A protein and the small-molecule ligand that binds it are described below.
Small molecule (SMILES): C[C@H]1O[C@H](O[P](=O)(O)O[P](=O)(O)OC[C@H]2O[C@@H](n3cnc4c(=O)[nH]c(N)nc43)[C@H](O)[C@@H]2O)[C@@H](O)[C@@H](O)[C@@H]1O

Binding-site contacts:
Ligand atom O2A contacts residue ARG314 of chain 1.A at 3.0 Å (salt-bridge).
Ligand atom O4' contacts residue SER162 of chain 1.A at 2.4 Å (h-bond).
Ligand atom O4' contacts residue TYR185 of chain 1.A at 2.5 Å (h-bond).
Ligand atom C2D contacts residue ARG314 of chain 1.A at 3.5 Å.
Ligand atom O1B contacts residue ARG314 of chain 1.A at 3.0 Å (salt-bridge).
Ligand atom O2D contacts residue ARG314 of chain 1.A at 3.1 Å.
Ligand atom C3D contacts residue ARG253 of chain 1.A at 3.5 Å.
Ligand atom C3' contacts residue TYR185 of chain 1.A at 3.5 Å (hydrophobic).
Ligand atom N2 contacts residue ARG314 of chain 1.A at 3.1 Å (salt-bridge).
Ligand atom O3' contacts residue NDP1 of chain 1.E at 3.4 Å (h-bond).
Ligand atom O3D contacts residue ARG253 of chain 1.A at 3.0 Å (salt-bridge).
Ligand atom O1A contacts residue VAL225 of chain 1.A at 2.9 Å (h-bond).
Ligand atom C2' contacts residue PHE224 of chain 1.A at 3.5 Å (hydrophobic).
Ligand atom O3D contacts residue GLU317 of chain 1.A at 3.1 Å (salt-bridge).
Ligand atom C4' contacts residue TYR185 of chain 1.A at 3.4 Å (hydrophobic).
Ligand atom O3D contacts residue ALA251 of chain 1.A at 3.0 Å.
Ligand atom C2 contacts residue ARG314 of chain 1.A at 3.5 Å.
Ligand atom O2' contacts residue PHE224 of chain 1.A at 3.5 Å.
Ligand atom C4' contacts residue SER162 of chain 1.A at 3.5 Å.
Ligand atom O2' contacts residue NDP1 of chain 1.E at 3.2 Å.
Ligand atom O6 contacts residue LYS228 of chain 1.A at 2.8 Å (salt-bridge).
Ligand atom C8 contacts residue ASN248 of chain 1.A at 3.1 Å.
Ligand atom O5' contacts residue ASN214 of chain 1.A at 3.0 Å (h-bond).
Ligand atom O3' contacts residue SER117 of chain 1.A at 2.7 Å (h-bond).
Ligand atom C6' contacts residue SER162 of chain 1.A at 3.1 Å.
Ligand atom C6' contacts residue NDP1 of chain 1.E at 3.2 Å.
Ligand atom N3 contacts residue VAL225 of chain 1.A at 3.5 Å.
Ligand atom O4D contacts residue VAL287 of chain 1.A at 3.5 Å.
Ligand atom O2B contacts residue ASN214 of chain 1.A at 2.9 Å (h-bond).
Ligand atom C6' contacts residue ASN214 of chain 1.A at 3.4 Å.
Ligand atom N7 contacts residue GLY247 of chain 1.A at 3.0 Å (h-bond).
Ligand atom O2D contacts residue GLU317 of chain 1.A at 3.1 Å (salt-bridge).
Ligand atom C4' contacts residue NDP1 of chain 1.E at 3.2 Å.
Ligand atom N3 contacts residue ARG314 of chain 1.A at 3.4 Å (salt-bridge).
Ligand atom N2 contacts residue ASN223 of chain 1.A at 3.0 Å (h-bond).
Ligand atom O4' contacts residue NDP1 of chain 1.E at 3.4 Å.
Ligand atom C3' contacts residue SER117 of chain 1.A at 3.4 Å.
Ligand atom O3' contacts residue TYR185 of chain 1.A at 2.9 Å (h-bond).
Ligand atom O2' contacts residue ARG220 of chain 1.A at 2.8 Å (salt-bridge).
Ligand atom O2B contacts residue ARG253 of chain 1.A at 3.3 Å (salt-bridge).

Sequence of chain 1.A:
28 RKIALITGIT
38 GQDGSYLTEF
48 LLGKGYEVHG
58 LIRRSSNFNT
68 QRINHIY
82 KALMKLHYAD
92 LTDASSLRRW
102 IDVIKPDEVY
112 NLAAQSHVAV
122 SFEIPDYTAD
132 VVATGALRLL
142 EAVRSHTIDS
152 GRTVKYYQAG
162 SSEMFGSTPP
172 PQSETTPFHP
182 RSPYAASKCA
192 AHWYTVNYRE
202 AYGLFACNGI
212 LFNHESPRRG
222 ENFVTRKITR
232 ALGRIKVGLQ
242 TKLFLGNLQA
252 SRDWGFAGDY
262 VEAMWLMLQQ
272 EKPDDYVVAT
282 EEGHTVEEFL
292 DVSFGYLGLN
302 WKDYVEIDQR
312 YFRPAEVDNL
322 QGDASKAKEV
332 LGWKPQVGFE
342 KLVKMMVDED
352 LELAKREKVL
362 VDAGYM